Sequence of chain 1.A:
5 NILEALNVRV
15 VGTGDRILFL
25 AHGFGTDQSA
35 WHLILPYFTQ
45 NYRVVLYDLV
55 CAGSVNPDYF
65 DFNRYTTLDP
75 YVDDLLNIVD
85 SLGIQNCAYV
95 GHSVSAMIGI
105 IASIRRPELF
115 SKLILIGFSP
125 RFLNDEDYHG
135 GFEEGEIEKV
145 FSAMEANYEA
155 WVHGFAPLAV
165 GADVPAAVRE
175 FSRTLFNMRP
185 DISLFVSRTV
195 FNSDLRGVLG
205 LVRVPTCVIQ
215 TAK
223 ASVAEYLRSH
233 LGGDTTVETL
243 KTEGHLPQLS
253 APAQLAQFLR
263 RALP

A small-molecule ligand and the protein it binds are described below.
Small molecule (SMILES): C/C(=C/CO)CO

Binding-site contacts:
Ligand atom C2 contacts residue THR178 of chain 1.A at 4.0 Å.
Ligand atom C3 contacts residue HIS247 of chain 1.A at 1.5 Å.
Ligand atom C1 contacts residue GLY27 of chain 1.A at 4.5 Å.
Ligand atom O2 contacts residue SER99 of chain 1.A at 4.2 Å.
Ligand atom O2 contacts residue PHE28 of chain 1.A at 4.2 Å.
Ligand atom C2 contacts residue HIS247 of chain 1.A at 2.8 Å.
Ligand atom C5 contacts residue HIS247 of chain 1.A at 4.0 Å.
Ligand atom C1 contacts residue SER97 of chain 1.A at 3.0 Å.
Ligand atom C1 contacts residue VAL98 of chain 1.A at 4.2 Å (hydrophobic).
Ligand atom C5 contacts residue VAL98 of chain 1.A at 3.0 Å (hydrophobic).
Ligand atom C4 contacts residue VAL194 of chain 1.A at 4.1 Å (hydrophobic).
Ligand atom C4 contacts residue SER97 of chain 1.A at 3.9 Å.
Ligand atom C5 contacts residue PHE28 of chain 1.A at 4.0 Å (hydrophobic).
Ligand atom C2 contacts residue SER97 of chain 1.A at 3.7 Å.
Ligand atom C3 contacts residue THR178 of chain 1.A at 4.0 Å.
Ligand atom C3 contacts residue HIS96 of chain 1.A at 4.3 Å.
Ligand atom C5 contacts residue GLY27 of chain 1.A at 4.4 Å.
Ligand atom C5 contacts residue SER97 of chain 1.A at 1.6 Å.
Ligand atom O1 contacts residue PHE175 of chain 1.A at 4.5 Å.
Ligand atom C2 contacts residue PHE28 of chain 1.A at 3.9 Å (hydrophobic).
Ligand atom O1 contacts residue HIS96 of chain 1.A at 3.7 Å.
Ligand atom C3 contacts residue SER97 of chain 1.A at 3.5 Å.
Ligand atom O2 contacts residue SER97 of chain 1.A at 2.0 Å (h-bond).
Ligand atom C1 contacts residue HIS247 of chain 1.A at 3.9 Å.
Ligand atom C2 contacts residue GLY29 of chain 1.A at 4.1 Å.
Ligand atom C1 contacts residue PHE28 of chain 1.A at 3.5 Å (hydrophobic).
Ligand atom C4 contacts residue PHE28 of chain 1.A at 2.8 Å (hydrophobic).
Ligand atom C4 contacts residue VAL98 of chain 1.A at 3.7 Å (hydrophobic).
Ligand atom C4 contacts residue GLY29 of chain 1.A at 4.5 Å.
Ligand atom O2 contacts residue VAL98 of chain 1.A at 2.0 Å (h-bond).
Ligand atom O1 contacts residue SER97 of chain 1.A at 2.3 Å (h-bond).
Ligand atom O1 contacts residue HIS247 of chain 1.A at 2.1 Å.